Sequence of chain 1.A:
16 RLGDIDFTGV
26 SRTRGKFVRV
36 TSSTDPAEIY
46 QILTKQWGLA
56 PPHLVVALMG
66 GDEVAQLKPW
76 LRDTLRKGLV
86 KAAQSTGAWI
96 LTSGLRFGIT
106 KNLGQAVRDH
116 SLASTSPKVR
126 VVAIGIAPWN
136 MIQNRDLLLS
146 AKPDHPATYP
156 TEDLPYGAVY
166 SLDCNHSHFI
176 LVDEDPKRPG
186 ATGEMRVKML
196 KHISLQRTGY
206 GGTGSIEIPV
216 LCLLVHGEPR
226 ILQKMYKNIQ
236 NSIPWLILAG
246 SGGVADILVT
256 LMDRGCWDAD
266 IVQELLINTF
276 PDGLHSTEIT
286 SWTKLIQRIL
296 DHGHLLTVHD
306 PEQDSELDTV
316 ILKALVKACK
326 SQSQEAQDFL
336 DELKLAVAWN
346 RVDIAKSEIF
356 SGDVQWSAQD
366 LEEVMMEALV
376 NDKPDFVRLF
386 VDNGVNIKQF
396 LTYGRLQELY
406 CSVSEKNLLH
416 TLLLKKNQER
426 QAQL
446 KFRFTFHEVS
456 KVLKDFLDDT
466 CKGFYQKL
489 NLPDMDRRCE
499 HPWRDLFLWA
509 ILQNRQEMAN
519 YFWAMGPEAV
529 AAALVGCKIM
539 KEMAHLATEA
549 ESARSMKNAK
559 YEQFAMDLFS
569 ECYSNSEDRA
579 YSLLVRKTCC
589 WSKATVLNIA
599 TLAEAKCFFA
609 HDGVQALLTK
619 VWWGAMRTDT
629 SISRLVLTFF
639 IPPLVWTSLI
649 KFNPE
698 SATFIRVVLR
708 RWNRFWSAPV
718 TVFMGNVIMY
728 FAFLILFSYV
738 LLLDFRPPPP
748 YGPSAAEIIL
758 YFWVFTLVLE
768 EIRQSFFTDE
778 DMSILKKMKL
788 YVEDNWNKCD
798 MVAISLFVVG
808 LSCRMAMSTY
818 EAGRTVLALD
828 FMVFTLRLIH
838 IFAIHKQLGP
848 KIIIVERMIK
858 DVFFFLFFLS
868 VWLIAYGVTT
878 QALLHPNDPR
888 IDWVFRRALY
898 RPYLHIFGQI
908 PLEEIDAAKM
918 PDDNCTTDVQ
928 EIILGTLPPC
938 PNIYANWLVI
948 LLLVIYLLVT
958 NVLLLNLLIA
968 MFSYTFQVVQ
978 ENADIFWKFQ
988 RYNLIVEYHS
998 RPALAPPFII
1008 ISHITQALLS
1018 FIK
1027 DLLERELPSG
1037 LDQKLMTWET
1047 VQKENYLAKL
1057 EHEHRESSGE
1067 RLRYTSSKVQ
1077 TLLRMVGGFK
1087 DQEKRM

Sequence of chain 1.B:
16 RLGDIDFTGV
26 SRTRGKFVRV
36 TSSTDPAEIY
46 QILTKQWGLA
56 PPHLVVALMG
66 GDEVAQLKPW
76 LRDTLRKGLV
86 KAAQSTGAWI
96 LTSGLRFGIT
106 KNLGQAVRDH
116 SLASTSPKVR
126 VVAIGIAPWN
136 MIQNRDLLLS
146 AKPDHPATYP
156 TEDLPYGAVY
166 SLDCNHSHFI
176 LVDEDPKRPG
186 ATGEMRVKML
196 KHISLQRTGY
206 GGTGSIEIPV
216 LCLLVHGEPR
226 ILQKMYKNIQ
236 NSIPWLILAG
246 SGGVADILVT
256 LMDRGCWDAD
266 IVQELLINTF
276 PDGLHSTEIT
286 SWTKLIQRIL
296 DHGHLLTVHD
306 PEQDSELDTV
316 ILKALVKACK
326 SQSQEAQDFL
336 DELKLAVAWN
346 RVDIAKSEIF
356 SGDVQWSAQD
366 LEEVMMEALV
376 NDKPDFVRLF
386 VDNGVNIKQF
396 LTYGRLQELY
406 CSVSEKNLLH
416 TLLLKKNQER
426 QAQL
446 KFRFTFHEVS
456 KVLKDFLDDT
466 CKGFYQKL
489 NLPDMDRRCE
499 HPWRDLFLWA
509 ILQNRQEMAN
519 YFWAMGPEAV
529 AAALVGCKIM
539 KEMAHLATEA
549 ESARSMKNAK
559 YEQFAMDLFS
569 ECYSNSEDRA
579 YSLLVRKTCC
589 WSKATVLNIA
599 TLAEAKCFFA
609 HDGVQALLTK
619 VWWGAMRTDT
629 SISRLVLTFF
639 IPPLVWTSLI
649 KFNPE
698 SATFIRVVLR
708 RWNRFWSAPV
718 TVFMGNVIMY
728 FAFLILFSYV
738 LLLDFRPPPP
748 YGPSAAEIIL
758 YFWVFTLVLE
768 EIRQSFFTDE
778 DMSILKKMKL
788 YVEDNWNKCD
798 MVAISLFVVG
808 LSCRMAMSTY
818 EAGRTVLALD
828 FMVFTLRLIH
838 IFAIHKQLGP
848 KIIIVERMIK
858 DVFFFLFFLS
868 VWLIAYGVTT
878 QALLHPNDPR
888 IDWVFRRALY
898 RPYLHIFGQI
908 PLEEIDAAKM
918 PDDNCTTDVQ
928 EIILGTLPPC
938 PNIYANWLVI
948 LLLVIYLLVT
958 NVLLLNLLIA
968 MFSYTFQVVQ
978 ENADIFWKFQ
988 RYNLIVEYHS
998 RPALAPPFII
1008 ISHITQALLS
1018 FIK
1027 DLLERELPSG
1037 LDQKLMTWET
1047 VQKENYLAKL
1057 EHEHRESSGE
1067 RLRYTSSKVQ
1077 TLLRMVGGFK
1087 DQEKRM

The small molecule below binds the protein below.
Small molecule (SMILES): C[C@@H]1CC[C@@]2(OC1)O[C@H]1C[C@H]3[C@@H]4CC=C5C[C@@H](OCC[C@H](CO)CO[C@@H]6O[C@H](CO)[C@@H](O[C@H]7O[C@H](CO)[C@@H](O)[C@H](O)[C@H]7O)[C@H](O)[C@H]6O)CC[C@]5(C)[C@H]4CC[C@]3(C)[C@H]1[C@@H]2C

Binding-site contacts:
Ligand atom C16 contacts residue TRP944 of chain 1.A at 3.4 Å (hydrophobic).
Ligand atom O8 contacts residue MET917 of chain 1.A at 2.5 Å (h-bond).
Ligand atom C42 contacts residue MET917 of chain 1.A at 3.7 Å (hydrophobic).
Ligand atom C32 contacts residue TRP890 of chain 1.B at 3.5 Å (hydrophobic).
Ligand atom O5 contacts residue ALA914 of chain 1.A at 3.7 Å.
Ligand atom C42 contacts residue ALA915 of chain 1.A at 3.2 Å (hydrophobic).
Ligand atom C26 contacts residue LEU948 of chain 1.A at 3.7 Å (hydrophobic).
Ligand atom C27 contacts residue ASP889 of chain 1.B at 3.9 Å.
Ligand atom C2 contacts residue LEU870 of chain 1.B at 3.9 Å (hydrophobic).
Ligand atom O8 contacts residue ALA914 of chain 1.A at 2.7 Å (h-bond).
Ligand atom C5 contacts residue YUV1 of chain 1.M at 3.8 Å.
Ligand atom C7 contacts residue LEU896 of chain 1.B at 3.8 Å (hydrophobic).
Ligand atom O12 contacts residue TRP890 of chain 1.B at 2.5 Å (h-bond).
Ligand atom O13 contacts residue TRP890 of chain 1.B at 3.3 Å (h-bond).
Ligand atom C2 contacts residue TYR900 of chain 1.B at 3.7 Å (hydrophobic).
Ligand atom C36 contacts residue ALA915 of chain 1.A at 4.0 Å (hydrophobic).
Ligand atom C10 contacts residue PHE892 of chain 1.B at 3.7 Å (hydrophobic).
Ligand atom C3 contacts residue TYR900 of chain 1.B at 3.9 Å (hydrophobic).
Ligand atom C11 contacts residue PHE892 of chain 1.B at 4.0 Å (hydrophobic).
Ligand atom O1 contacts residue LEU896 of chain 1.B at 3.7 Å.
Ligand atom O8 contacts residue ALA915 of chain 1.A at 3.8 Å.
Ligand atom C15 contacts residue TRP944 of chain 1.A at 3.5 Å (hydrophobic).
Ligand atom O contacts residue YUV1 of chain 1.M at 3.4 Å.
Ligand atom C23 contacts residue TYR897 of chain 1.B at 4.0 Å (hydrophobic).
Ligand atom C13 contacts residue ARG893 of chain 1.B at 3.9 Å.
Ligand atom C11 contacts residue ASP889 of chain 1.B at 3.9 Å.
Ligand atom C contacts residue SER867 of chain 1.B at 3.7 Å.
Ligand atom C42 contacts residue ALA914 of chain 1.A at 3.2 Å (hydrophobic).
Ligand atom O10 contacts residue ALA915 of chain 1.A at 3.3 Å (h-bond).
Ligand atom C18 contacts residue ILE947 of chain 1.A at 3.8 Å (hydrophobic).
Ligand atom C33 contacts residue TRP890 of chain 1.B at 3.6 Å (hydrophobic).
Ligand atom C31 contacts residue ASP889 of chain 1.B at 3.9 Å.
Ligand atom C23 contacts residue VAL951 of chain 1.A at 4.0 Å (hydrophobic).
Ligand atom C6 contacts residue LEU896 of chain 1.B at 4.0 Å (hydrophobic).
Ligand atom O12 contacts residue ARG887 of chain 1.B at 3.9 Å.
Ligand atom O13 contacts residue ASP889 of chain 1.B at 2.5 Å (salt-bridge).
Ligand atom O3 contacts residue ASP889 of chain 1.B at 3.3 Å (salt-bridge).
Ligand atom C32 contacts residue ASP889 of chain 1.B at 3.3 Å.
Ligand atom C contacts residue LEU870 of chain 1.B at 3.6 Å (hydrophobic).
Ligand atom C11 contacts residue ARG893 of chain 1.B at 3.9 Å.